A protein and the small-molecule ligand that binds it are described below.
Small molecule (SMILES): Nc1ncnc2c1ncn2[C@@H]1O[C@H](COP(=O)(O)OP(=O)(O)OP(O)(O)=S)[C@@H](O)[C@H]1O

Binding-site contacts:
Ligand atom O3B contacts residue GLU332 of chain 1.D at 3.5 Å (salt-bridge).
Ligand atom O2A contacts residue GLY263 of chain 1.D at 3.5 Å (h-bond).
Ligand atom O1A contacts residue MG1 of chain 1.N at 2.0 Å.
Ligand atom PB contacts residue MG1 of chain 1.N at 2.9 Å.
Ligand atom O2B contacts residue SER260 of chain 1.D at 3.5 Å.
Ligand atom N3 contacts residue ILE262 of chain 1.D at 3.4 Å.
Ligand atom O2B contacts residue ARG497 of chain 1.D at 2.8 Å (salt-bridge).
Ligand atom PG contacts residue GLU332 of chain 1.D at 3.4 Å.
Ligand atom O3A contacts residue ARG497 of chain 1.D at 3.6 Å.
Ligand atom N6 contacts residue LEU456 of chain 1.D at 3.5 Å.
Ligand atom O1B contacts residue MG1 of chain 1.N at 1.9 Å.
Ligand atom O1B contacts residue ARG497 of chain 1.D at 3.5 Å (salt-bridge).
Ligand atom O1B contacts residue GLU332 of chain 1.D at 2.9 Å (salt-bridge).
Ligand atom O2G contacts residue GLU332 of chain 1.D at 2.6 Å (salt-bridge).
Ligand atom O2B contacts residue GLY261 of chain 1.D at 3.5 Å (h-bond).
Ligand atom PA contacts residue MG1 of chain 1.N at 3.2 Å.
Ligand atom PG contacts residue LYS264 of chain 1.D at 3.4 Å.
Ligand atom N3 contacts residue GLY263 of chain 1.D at 3.2 Å (h-bond).
Ligand atom O4' contacts residue GLY263 of chain 1.D at 3.5 Å (h-bond).
Ligand atom N6 contacts residue HIS223 of chain 1.D at 3.6 Å (h-bond).
Ligand atom C2 contacts residue PHE448 of chain 1.D at 3.4 Å (hydrophobic).
Ligand atom O2' contacts residue LYS500 of chain 1.D at 3.5 Å.
Ligand atom O5' contacts residue GLY263 of chain 1.D at 3.4 Å (h-bond).
Ligand atom O3A contacts residue GLY261 of chain 1.D at 3.0 Å (h-bond).
Ligand atom C2 contacts residue ILE262 of chain 1.D at 3.5 Å (hydrophobic).
Ligand atom O3B contacts residue LYS264 of chain 1.D at 2.8 Å (salt-bridge).
Ligand atom O3G contacts residue GLU332 of chain 1.D at 2.5 Å (salt-bridge).
Ligand atom N6 contacts residue ILE225 of chain 1.D at 3.2 Å (h-bond).
Ligand atom O1B contacts residue ARG438 of chain 1.C at 2.9 Å (salt-bridge).
Ligand atom O2B contacts residue ARG438 of chain 1.C at 2.9 Å (salt-bridge).
Ligand atom O3G contacts residue LYS264 of chain 1.D at 2.9 Å.
Ligand atom O3A contacts residue MG1 of chain 1.N at 3.5 Å.
Ligand atom S1G contacts residue SER260 of chain 1.D at 3.2 Å.
Ligand atom S1G contacts residue ASN373 of chain 1.D at 3.0 Å (h-bond).
Ligand atom O3' contacts residue ARG497 of chain 1.D at 3.2 Å (salt-bridge).
Ligand atom O1A contacts residue THR265 of chain 1.D at 2.5 Å (h-bond).
Ligand atom O2A contacts residue LYS264 of chain 1.D at 2.6 Å (salt-bridge).
Ligand atom O2A contacts residue ILE262 of chain 1.D at 3.6 Å (h-bond).
Ligand atom O3B contacts residue MG1 of chain 1.N at 3.1 Å.
Ligand atom S1G contacts residue GLU434 of chain 1.C at 3.6 Å.

Sequence of chain 1.C:
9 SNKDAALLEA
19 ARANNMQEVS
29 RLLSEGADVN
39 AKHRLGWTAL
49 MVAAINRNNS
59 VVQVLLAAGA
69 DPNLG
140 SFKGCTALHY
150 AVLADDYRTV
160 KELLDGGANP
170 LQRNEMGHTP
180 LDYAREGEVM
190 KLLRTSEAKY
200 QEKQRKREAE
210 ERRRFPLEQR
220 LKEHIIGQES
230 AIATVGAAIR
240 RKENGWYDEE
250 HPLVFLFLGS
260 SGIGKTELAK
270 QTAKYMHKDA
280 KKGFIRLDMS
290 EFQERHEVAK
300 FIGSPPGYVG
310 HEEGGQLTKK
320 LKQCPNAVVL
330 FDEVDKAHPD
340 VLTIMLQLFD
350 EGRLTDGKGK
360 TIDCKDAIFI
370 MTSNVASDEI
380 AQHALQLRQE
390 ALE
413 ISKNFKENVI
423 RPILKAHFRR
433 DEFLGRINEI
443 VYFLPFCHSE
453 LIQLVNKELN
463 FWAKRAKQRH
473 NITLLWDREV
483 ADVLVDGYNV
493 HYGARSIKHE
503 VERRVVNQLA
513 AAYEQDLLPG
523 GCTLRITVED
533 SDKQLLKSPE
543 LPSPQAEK

Sequence of chain 1.D:
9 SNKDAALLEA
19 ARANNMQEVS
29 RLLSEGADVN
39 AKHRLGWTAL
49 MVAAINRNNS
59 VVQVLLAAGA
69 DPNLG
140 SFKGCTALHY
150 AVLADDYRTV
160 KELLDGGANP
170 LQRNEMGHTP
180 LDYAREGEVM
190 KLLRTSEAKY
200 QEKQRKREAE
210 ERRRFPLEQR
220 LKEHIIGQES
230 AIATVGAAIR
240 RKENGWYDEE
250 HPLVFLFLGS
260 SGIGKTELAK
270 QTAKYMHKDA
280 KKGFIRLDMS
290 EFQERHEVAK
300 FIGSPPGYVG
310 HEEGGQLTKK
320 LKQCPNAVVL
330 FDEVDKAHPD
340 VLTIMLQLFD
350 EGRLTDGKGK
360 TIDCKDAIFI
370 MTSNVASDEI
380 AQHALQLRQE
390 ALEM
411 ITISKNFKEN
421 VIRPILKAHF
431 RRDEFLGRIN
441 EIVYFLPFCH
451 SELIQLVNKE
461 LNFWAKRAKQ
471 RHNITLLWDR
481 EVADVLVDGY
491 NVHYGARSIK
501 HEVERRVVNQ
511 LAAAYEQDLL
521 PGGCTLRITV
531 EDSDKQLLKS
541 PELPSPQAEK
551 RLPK